Sequence of chain 1.A:
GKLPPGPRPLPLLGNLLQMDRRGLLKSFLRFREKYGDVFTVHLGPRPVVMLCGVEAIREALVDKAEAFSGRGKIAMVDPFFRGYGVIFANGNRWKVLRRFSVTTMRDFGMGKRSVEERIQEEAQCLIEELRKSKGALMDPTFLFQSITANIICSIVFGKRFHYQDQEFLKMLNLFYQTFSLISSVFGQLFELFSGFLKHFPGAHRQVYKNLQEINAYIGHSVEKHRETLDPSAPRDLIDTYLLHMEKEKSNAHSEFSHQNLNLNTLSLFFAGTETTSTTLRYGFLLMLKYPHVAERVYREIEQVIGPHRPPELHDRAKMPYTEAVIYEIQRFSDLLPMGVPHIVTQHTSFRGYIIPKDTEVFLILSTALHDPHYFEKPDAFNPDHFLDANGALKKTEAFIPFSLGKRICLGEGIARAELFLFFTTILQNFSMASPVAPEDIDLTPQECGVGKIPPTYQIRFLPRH

Binding-site contacts:
Ligand atom C11 contacts residue PHE201 of chain 1.A at 4.2 Å (hydrophobic).
Ligand atom C4 contacts residue LEU21 of chain 1.A at 4.2 Å (hydrophobic).
Ligand atom C19 contacts residue GLY203 of chain 1.A at 4.0 Å.
Ligand atom O14 contacts residue PHE204 of chain 1.A at 4.2 Å.
Ligand atom C10 contacts residue LEU205 of chain 1.A at 4.2 Å (hydrophobic).
Ligand atom C8 contacts residue LEU24 of chain 1.A at 4.2 Å (hydrophobic).
Ligand atom C3 contacts residue PHE201 of chain 1.A at 3.6 Å (hydrophobic).
Ligand atom C2 contacts residue PHE204 of chain 1.A at 4.3 Å (hydrophobic).
Ligand atom C1 contacts residue PHE204 of chain 1.A at 4.1 Å (hydrophobic).
Ligand atom O14 contacts residue GLY203 of chain 1.A at 4.4 Å.
Ligand atom C3 contacts residue PHE204 of chain 1.A at 4.3 Å (hydrophobic).
Ligand atom C10 contacts residue LEU197 of chain 1.A at 4.2 Å (hydrophobic).
Ligand atom C4 contacts residue PHE201 of chain 1.A at 4.5 Å (hydrophobic).
Ligand atom C6 contacts residue PHE201 of chain 1.A at 4.1 Å (hydrophobic).
Ligand atom C15 contacts residue PHE204 of chain 1.A at 4.4 Å (hydrophobic).
Ligand atom C11 contacts residue LEU205 of chain 1.A at 4.1 Å (hydrophobic).
Ligand atom C15 contacts residue GLY203 of chain 1.A at 4.1 Å.
Ligand atom O22 contacts residue LEU20 of chain 1.A at 4.4 Å.
Ligand atom C11 contacts residue PHE204 of chain 1.A at 3.9 Å (hydrophobic).
Ligand atom C5 contacts residue PHE204 of chain 1.A at 3.7 Å (hydrophobic).
Ligand atom C9 contacts residue LEU197 of chain 1.A at 4.2 Å (hydrophobic).
Ligand atom C9 contacts residue PHE201 of chain 1.A at 4.3 Å (hydrophobic).
Ligand atom O12 contacts residue PHE204 of chain 1.A at 4.3 Å.
Ligand atom C6 contacts residue PHE204 of chain 1.A at 4.5 Å (hydrophobic).
Ligand atom C3 contacts residue LEU20 of chain 1.A at 4.5 Å (hydrophobic).

A small-molecule ligand and the protein it binds are described below.
Small molecule (SMILES): OC[C@H]1O[C@H](O[C@H]2[C@H](O)[C@@H](O)[C@H](OCCCCCC3CCCCC3)O[C@@H]2CO)[C@H](O)[C@@H](O)[C@@H]1O